Binding-site contacts:
Ligand atom O3 contacts residue ALA386 of chain 1.A at 3.8 Å.
Ligand atom C3 contacts residue ASP315 of chain 1.A at 3.8 Å.
Ligand atom C2 contacts residue PRO314 of chain 1.A at 3.4 Å (hydrophobic).
Ligand atom O6 contacts residue PRO383 of chain 1.A at 3.6 Å.
Ligand atom O4 contacts residue ASP315 of chain 1.A at 2.5 Å (salt-bridge).
Ligand atom O3 contacts residue PRO383 of chain 1.A at 4.3 Å.
Ligand atom C6 contacts residue PRO383 of chain 1.A at 3.7 Å (hydrophobic).
Ligand atom C1 contacts residue HIS382 of chain 1.A at 4.0 Å.
Ligand atom O1 contacts residue ASP315 of chain 1.A at 3.6 Å (salt-bridge).
Ligand atom O5 contacts residue HIS382 of chain 1.A at 3.7 Å.
Ligand atom C5 contacts residue HIS382 of chain 1.A at 4.5 Å.
Ligand atom C5 contacts residue ASP315 of chain 1.A at 3.3 Å.
Ligand atom C1 contacts residue ASP315 of chain 1.A at 4.3 Å.
Ligand atom C5 contacts residue PRO383 of chain 1.A at 4.4 Å (hydrophobic).
Ligand atom C3 contacts residue PRO314 of chain 1.A at 4.2 Å (hydrophobic).
Ligand atom O5 contacts residue PRO383 of chain 1.A at 3.7 Å.
Ligand atom O3 contacts residue PRO314 of chain 1.A at 3.8 Å.
Ligand atom C6 contacts residue ASP315 of chain 1.A at 3.7 Å.
Ligand atom O6 contacts residue HIS382 of chain 1.A at 3.8 Å.
Ligand atom C4 contacts residue ASP315 of chain 1.A at 3.3 Å.
Ligand atom O2 contacts residue PRO314 of chain 1.A at 3.1 Å.
Ligand atom O2 contacts residue LEU313 of chain 1.A at 4.5 Å.
Ligand atom C6 contacts residue HIS382 of chain 1.A at 3.9 Å.
Ligand atom C2 contacts residue HIS382 of chain 1.A at 4.3 Å.
Ligand atom C6 contacts residue LEU313 of chain 1.A at 3.9 Å (hydrophobic).
Ligand atom C5 contacts residue LEU313 of chain 1.A at 4.3 Å (hydrophobic).
Ligand atom C2 contacts residue PRO383 of chain 1.A at 4.2 Å (hydrophobic).
Ligand atom O2 contacts residue ASP315 of chain 1.A at 2.6 Å (salt-bridge).
Ligand atom C2 contacts residue ASP315 of chain 1.A at 3.8 Å.

Sequence of chain 1.A:
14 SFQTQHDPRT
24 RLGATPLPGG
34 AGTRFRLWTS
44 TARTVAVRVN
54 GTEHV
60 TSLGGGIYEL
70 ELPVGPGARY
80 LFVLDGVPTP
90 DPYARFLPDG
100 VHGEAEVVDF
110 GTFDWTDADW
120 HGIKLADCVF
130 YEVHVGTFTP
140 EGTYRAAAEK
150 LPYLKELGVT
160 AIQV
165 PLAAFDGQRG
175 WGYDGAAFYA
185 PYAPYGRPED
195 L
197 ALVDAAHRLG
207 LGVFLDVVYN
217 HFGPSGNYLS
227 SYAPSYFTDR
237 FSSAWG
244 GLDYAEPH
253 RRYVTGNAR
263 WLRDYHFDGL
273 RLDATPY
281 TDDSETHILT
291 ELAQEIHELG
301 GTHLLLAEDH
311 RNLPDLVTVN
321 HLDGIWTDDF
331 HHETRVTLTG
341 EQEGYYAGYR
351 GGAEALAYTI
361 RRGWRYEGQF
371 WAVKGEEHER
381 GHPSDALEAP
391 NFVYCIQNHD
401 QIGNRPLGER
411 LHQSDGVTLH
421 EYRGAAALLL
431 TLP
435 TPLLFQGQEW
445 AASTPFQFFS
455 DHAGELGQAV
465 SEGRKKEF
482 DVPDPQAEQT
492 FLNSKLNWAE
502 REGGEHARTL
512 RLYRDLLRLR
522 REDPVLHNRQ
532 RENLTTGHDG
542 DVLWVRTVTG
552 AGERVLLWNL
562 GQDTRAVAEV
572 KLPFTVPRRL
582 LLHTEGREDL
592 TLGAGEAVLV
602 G

The small molecule below binds the protein below.
Small molecule (SMILES): OC[C@H]1O[C@H](O[C@H]2O[C@H](CO)[C@@H](O)[C@H](O)[C@H]2O)[C@H](O)[C@@H](O)[C@@H]1O